Sequence of chain 1.A:
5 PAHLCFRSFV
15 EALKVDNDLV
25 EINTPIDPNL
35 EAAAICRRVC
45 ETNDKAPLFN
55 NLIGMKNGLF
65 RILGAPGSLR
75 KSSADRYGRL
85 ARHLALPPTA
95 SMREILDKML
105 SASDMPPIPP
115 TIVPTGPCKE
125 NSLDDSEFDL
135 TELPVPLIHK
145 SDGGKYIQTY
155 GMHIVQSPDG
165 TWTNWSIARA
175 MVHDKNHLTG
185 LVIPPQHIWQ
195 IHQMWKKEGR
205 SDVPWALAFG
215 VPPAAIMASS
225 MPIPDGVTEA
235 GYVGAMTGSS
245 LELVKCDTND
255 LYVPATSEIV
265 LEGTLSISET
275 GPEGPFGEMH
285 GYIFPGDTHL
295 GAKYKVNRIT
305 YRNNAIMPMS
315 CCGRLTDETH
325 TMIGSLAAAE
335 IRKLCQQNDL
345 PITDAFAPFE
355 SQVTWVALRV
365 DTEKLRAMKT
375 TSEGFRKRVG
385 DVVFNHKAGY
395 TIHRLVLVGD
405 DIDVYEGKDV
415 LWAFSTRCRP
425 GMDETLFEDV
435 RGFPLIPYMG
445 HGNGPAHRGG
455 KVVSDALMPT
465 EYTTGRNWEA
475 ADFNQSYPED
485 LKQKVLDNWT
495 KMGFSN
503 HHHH

Binding-site contacts:
Ligand atom O8 contacts residue K1 of chain 1.D at 2.8 Å.
Ligand atom P1 contacts residue K1 of chain 1.D at 3.4 Å.
Ligand atom O7 contacts residue K1 of chain 1.D at 3.0 Å.
Ligand atom O8 contacts residue GLU233 of chain 1.A at 3.1 Å (salt-bridge).
Ligand atom O7 contacts residue SER223 of chain 1.A at 3.4 Å (h-bond).
Ligand atom P1 contacts residue HIS191 of chain 1.A at 3.5 Å.
Ligand atom O6 contacts residue PRO226 of chain 1.A at 3.3 Å (h-bond).
Ligand atom O7 contacts residue SER170 of chain 1.A at 3.1 Å.
Ligand atom C16 contacts residue THR153 of chain 1.A at 3.6 Å.
Ligand atom N4 contacts residue ILE171 of chain 1.A at 3.4 Å (h-bond).
Ligand atom C21 contacts residue SER223 of chain 1.A at 3.6 Å.
Ligand atom C1 contacts residue GLN190 of chain 1.A at 3.5 Å.
Ligand atom O10 contacts residue HIS191 of chain 1.A at 2.8 Å (h-bond).
Ligand atom C19 contacts residue ILE171 of chain 1.A at 3.3 Å (hydrophobic).
Ligand atom P1 contacts residue MN1 of chain 1.C at 3.4 Å.
Ligand atom C2 contacts residue ARG173 of chain 1.A at 3.5 Å.
Ligand atom C14 contacts residue SER224 of chain 1.A at 3.4 Å.
Ligand atom O8 contacts residue HIS191 of chain 1.A at 3.2 Å (h-bond).
Ligand atom O4 contacts residue SER223 of chain 1.A at 3.5 Å (h-bond).
Ligand atom C15 contacts residue THR153 of chain 1.A at 3.3 Å.
Ligand atom O9 contacts residue LYS391 of chain 1.A at 2.7 Å (salt-bridge).
Ligand atom O9 contacts residue MET225 of chain 1.A at 3.6 Å (h-bond).
Ligand atom O9 contacts residue PRO226 of chain 1.A at 3.5 Å.
Ligand atom O4 contacts residue ILE171 of chain 1.A at 2.8 Å (h-bond).
Ligand atom O9 contacts residue MN1 of chain 1.C at 3.6 Å.
Ligand atom C10 contacts residue ILE327 of chain 1.A at 3.3 Å (hydrophobic).
Ligand atom C6 contacts residue ILE327 of chain 1.A at 3.4 Å (hydrophobic).
Ligand atom C17 contacts residue THR153 of chain 1.A at 3.6 Å.
Ligand atom O9 contacts residue HIS191 of chain 1.A at 3.5 Å (h-bond).
Ligand atom C4 contacts residue ILE171 of chain 1.A at 3.3 Å (hydrophobic).
Ligand atom N2 contacts residue ILE171 of chain 1.A at 3.4 Å (h-bond).
Ligand atom O1 contacts residue GLN190 of chain 1.A at 3.0 Å (h-bond).
Ligand atom O9 contacts residue K1 of chain 1.D at 3.6 Å.
Ligand atom O6 contacts residue MET225 of chain 1.A at 3.3 Å.
Ligand atom O8 contacts residue ASN168 of chain 1.A at 2.9 Å (h-bond).
Ligand atom O3 contacts residue ARG173 of chain 1.A at 2.8 Å (salt-bridge).
Ligand atom C2 contacts residue ALA172 of chain 1.A at 3.5 Å (hydrophobic).
Ligand atom O8 contacts residue MN1 of chain 1.C at 2.2 Å.
Ligand atom O5 contacts residue GLN190 of chain 1.A at 2.9 Å (h-bond).
Ligand atom N2 contacts residue GLN190 of chain 1.A at 3.3 Å (h-bond).

The small molecule below binds the protein below.
Small molecule (SMILES): Cc1cc2c3c(c1C)C(C)(C)C[C@@H](O)N3c1c(nc(O)[nH]c1=O)N2C[C@H](O)[C@H](O)[C@H](O)COP(=O)(O)O